Sequence of chain 1.L:
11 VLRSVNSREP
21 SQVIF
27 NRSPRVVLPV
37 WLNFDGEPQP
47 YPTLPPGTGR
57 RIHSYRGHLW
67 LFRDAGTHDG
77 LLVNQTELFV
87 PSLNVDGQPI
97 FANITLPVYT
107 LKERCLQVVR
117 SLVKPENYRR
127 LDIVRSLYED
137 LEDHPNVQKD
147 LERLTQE

A small-molecule ligand and the protein it binds are described below.
Small molecule (SMILES): CC(=O)N[C@@H](C)C(=S)N1C[C@H](O)C[C@H]1C(=O)NCc1ccc(-c2scnc2C)cc1

Binding-site contacts:
Ligand atom CAH contacts residue TYR47 of chain 1.L at 3.8 Å (hydrophobic).
Ligand atom CAX contacts residue TYR47 of chain 1.L at 3.8 Å (hydrophobic).
Ligand atom CAZ contacts residue ILE58 of chain 1.L at 3.7 Å (hydrophobic).
Ligand atom NAP contacts residue PRO48 of chain 1.L at 3.8 Å.
Ligand atom CAH contacts residue HIS59 of chain 1.L at 3.6 Å.
Ligand atom OAD contacts residue TYR61 of chain 1.L at 3.6 Å.
Ligand atom CBB contacts residue TRP37 of chain 1.L at 3.7 Å (hydrophobic).
Ligand atom CA contacts residue TYR47 of chain 1.L at 3.9 Å (hydrophobic).
Ligand atom CG contacts residue HIS64 of chain 1.L at 3.7 Å.
Ligand atom CD2 contacts residue TRP37 of chain 1.L at 3.5 Å (hydrophobic).
Ligand atom OAD contacts residue PHE40 of chain 1.L at 3.6 Å.
Ligand atom OAD contacts residue HIS64 of chain 1.L at 3.5 Å.
Ligand atom CD2 contacts residue TYR47 of chain 1.L at 3.4 Å (hydrophobic).
Ligand atom NAQ contacts residue HIS59 of chain 1.L at 2.9 Å (h-bond).
Ligand atom CA contacts residue HIS59 of chain 1.L at 3.4 Å.
Ligand atom CAJ contacts residue ILE58 of chain 1.L at 3.5 Å (hydrophobic).
Ligand atom SAS contacts residue TYR47 of chain 1.L at 3.8 Å.
Ligand atom CAL contacts residue PRO48 of chain 1.L at 3.2 Å (hydrophobic).
Ligand atom CG contacts residue TRP66 of chain 1.L at 3.6 Å (hydrophobic).
Ligand atom CAK contacts residue TYR47 of chain 1.L at 3.8 Å (hydrophobic).
Ligand atom CB contacts residue HIS59 of chain 1.L at 3.4 Å.
Ligand atom OD1 contacts residue SER60 of chain 1.L at 2.7 Å (h-bond).
Ligand atom O contacts residue TYR47 of chain 1.L at 2.6 Å (h-bond).
Ligand atom C contacts residue HIS59 of chain 1.L at 3.6 Å.
Ligand atom SAS contacts residue PHE25 of chain 1.L at 3.7 Å.
Ligand atom CAC contacts residue TYR47 of chain 1.L at 3.9 Å (hydrophobic).
Ligand atom CB contacts residue TRP66 of chain 1.L at 3.6 Å (hydrophobic).
Ligand atom CAY contacts residue ILE58 of chain 1.L at 3.9 Å (hydrophobic).
Ligand atom CG contacts residue SER60 of chain 1.L at 3.6 Å.
Ligand atom CAY contacts residue TYR47 of chain 1.L at 3.7 Å (hydrophobic).
Ligand atom CAJ contacts residue TYR47 of chain 1.L at 3.8 Å (hydrophobic).
Ligand atom OD1 contacts residue HIS64 of chain 1.L at 2.7 Å (h-bond).
Ligand atom CB contacts residue TYR47 of chain 1.L at 3.8 Å (hydrophobic).
Ligand atom CB contacts residue SER60 of chain 1.L at 3.9 Å.
Ligand atom C contacts residue TYR47 of chain 1.L at 3.5 Å (hydrophobic).
Ligand atom OD1 contacts residue TYR61 of chain 1.L at 3.8 Å.
Ligand atom N contacts residue TYR47 of chain 1.L at 3.5 Å (h-bond).
Ligand atom CG contacts residue TRP37 of chain 1.L at 3.9 Å (hydrophobic).
Ligand atom CAC contacts residue TRP37 of chain 1.L at 3.4 Å (hydrophobic).
Ligand atom NAP contacts residue ARG56 of chain 1.L at 3.3 Å (salt-bridge).